A small-molecule ligand and the protein it binds are described below.
Small molecule (SMILES): CC(=O)N[C@@H]1[C@@H](O)[C@H](O)[C@@H](CO)O[C@H]1O

Sequence of chain 1.E:
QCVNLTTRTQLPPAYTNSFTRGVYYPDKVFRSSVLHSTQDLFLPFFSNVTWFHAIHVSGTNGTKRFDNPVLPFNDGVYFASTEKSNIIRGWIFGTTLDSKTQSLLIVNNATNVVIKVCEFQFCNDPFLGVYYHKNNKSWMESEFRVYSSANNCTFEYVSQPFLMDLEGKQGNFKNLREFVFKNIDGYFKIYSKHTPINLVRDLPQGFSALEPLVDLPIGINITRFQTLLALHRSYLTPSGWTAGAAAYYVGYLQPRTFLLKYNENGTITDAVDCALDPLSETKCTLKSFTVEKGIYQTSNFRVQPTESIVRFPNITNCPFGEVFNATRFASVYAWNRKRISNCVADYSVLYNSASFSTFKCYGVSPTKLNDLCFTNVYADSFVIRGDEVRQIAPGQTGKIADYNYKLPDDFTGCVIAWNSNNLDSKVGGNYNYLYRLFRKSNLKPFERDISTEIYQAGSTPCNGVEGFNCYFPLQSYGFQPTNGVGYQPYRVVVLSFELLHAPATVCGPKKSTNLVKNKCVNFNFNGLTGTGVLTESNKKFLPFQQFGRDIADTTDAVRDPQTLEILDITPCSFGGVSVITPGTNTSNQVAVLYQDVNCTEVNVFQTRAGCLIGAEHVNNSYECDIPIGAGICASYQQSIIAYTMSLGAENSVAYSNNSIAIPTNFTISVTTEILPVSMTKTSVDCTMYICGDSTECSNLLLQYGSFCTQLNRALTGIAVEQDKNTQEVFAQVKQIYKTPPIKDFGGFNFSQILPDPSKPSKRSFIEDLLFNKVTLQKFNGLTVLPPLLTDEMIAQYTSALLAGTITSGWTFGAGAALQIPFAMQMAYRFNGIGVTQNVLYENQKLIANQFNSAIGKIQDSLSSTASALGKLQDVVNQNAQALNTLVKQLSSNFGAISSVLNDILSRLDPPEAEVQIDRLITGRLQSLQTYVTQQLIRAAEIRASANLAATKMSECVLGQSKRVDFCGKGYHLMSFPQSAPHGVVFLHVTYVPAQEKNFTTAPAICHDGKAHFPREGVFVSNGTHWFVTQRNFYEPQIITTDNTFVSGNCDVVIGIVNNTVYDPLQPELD

Binding-site contacts:
Ligand atom C6 contacts residue HIS133 of chain 1.E at 3.9 Å.
Ligand atom N2 contacts residue ASN136 of chain 1.E at 3.4 Å (h-bond).
Ligand atom O7 contacts residue ASN136 of chain 1.E at 2.7 Å (h-bond).
Ligand atom C6 contacts residue ASN136 of chain 1.E at 3.5 Å.
Ligand atom C5 contacts residue ASN136 of chain 1.E at 3.2 Å.
Ligand atom C8 contacts residue ASN136 of chain 1.E at 4.2 Å.
Ligand atom O7 contacts residue ASN135 of chain 1.E at 4.4 Å.
Ligand atom O5 contacts residue ASN136 of chain 1.E at 2.5 Å (h-bond).
Ligand atom C4 contacts residue ASN136 of chain 1.E at 3.5 Å.
Ligand atom C3 contacts residue ASN136 of chain 1.E at 3.5 Å.
Ligand atom C7 contacts residue ASN136 of chain 1.E at 3.1 Å.
Ligand atom C2 contacts residue ASN136 of chain 1.E at 2.5 Å.
Ligand atom C1 contacts residue ASN136 of chain 1.E at 1.4 Å.
Ligand atom O6 contacts residue HIS133 of chain 1.E at 4.2 Å.